A protein and the small-molecule ligand that binds it are described below.
Small molecule (SMILES): C[C@H](N)C(=O)O

Sequence of chain 1.A:
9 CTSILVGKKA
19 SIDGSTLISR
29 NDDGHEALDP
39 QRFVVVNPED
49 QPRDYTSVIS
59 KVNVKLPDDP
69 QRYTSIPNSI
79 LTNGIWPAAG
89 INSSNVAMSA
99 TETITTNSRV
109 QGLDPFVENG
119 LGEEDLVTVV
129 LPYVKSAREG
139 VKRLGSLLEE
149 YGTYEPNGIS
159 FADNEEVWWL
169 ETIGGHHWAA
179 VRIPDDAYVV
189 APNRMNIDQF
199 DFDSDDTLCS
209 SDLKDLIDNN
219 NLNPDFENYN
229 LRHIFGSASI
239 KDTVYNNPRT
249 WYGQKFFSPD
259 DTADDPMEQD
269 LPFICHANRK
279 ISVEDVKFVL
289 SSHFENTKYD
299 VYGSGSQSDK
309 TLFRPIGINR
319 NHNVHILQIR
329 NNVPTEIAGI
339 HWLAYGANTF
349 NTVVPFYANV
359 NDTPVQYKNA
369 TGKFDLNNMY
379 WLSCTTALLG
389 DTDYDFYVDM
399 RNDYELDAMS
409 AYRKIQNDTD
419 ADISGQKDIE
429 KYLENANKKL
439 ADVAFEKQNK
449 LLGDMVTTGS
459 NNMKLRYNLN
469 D

Binding-site contacts:
Ligand atom N contacts residue CYS9 of chain 1.A at 3.1 Å (h-bond).
Ligand atom CB contacts residue THR101 of chain 1.A at 4.2 Å.
Ligand atom CB contacts residue MET1 of chain 1.F at 3.7 Å (hydrophobic).
Ligand atom O contacts residue TYR243 of chain 1.A at 2.9 Å (h-bond).
Ligand atom CA contacts residue MET1 of chain 1.F at 2.9 Å (hydrophobic).
Ligand atom N contacts residue ASN191 of chain 1.A at 3.9 Å.
Ligand atom O contacts residue ARG312 of chain 1.A at 2.9 Å (salt-bridge).
Ligand atom N contacts residue MET1 of chain 1.F at 2.4 Å (h-bond).
Ligand atom C contacts residue MET1 of chain 1.F at 4.0 Å (hydrophobic).
Ligand atom O contacts residue ASP31 of chain 1.A at 4.3 Å.
Ligand atom C contacts residue ARG318 of chain 1.A at 3.8 Å.
Ligand atom OXT contacts residue ASN191 of chain 1.A at 3.6 Å (h-bond).
Ligand atom CA contacts residue THR101 of chain 1.A at 4.2 Å.
Ligand atom CA contacts residue ASP31 of chain 1.A at 4.5 Å.
Ligand atom C contacts residue ASN191 of chain 1.A at 3.6 Å.
Ligand atom C contacts residue ARG312 of chain 1.A at 4.1 Å.
Ligand atom CA contacts residue ASN191 of chain 1.A at 3.7 Å.
Ligand atom C contacts residue TYR243 of chain 1.A at 3.0 Å (hydrophobic).
Ligand atom C contacts residue CYS9 of chain 1.A at 3.8 Å (hydrophobic).
Ligand atom O contacts residue ASN191 of chain 1.A at 3.7 Å.
Ligand atom OXT contacts residue ARG318 of chain 1.A at 4.5 Å.
Ligand atom OXT contacts residue TYR243 of chain 1.A at 2.4 Å (h-bond).
Ligand atom N contacts residue ASP31 of chain 1.A at 3.2 Å (salt-bridge).
Ligand atom O contacts residue CYS9 of chain 1.A at 3.4 Å (h-bond).
Ligand atom CA contacts residue CYS9 of chain 1.A at 3.9 Å (hydrophobic).
Ligand atom O contacts residue ARG318 of chain 1.A at 2.9 Å (salt-bridge).